This protein binds this small molecule.
Small molecule (SMILES): Oc1cccc(-c2ccccc2)c1O

Binding-site contacts:
Ligand atom CK5 contacts residue HIS240 of chain 3.A at 3.3 Å.
Ligand atom CK4 contacts residue HIS194 of chain 3.A at 3.8 Å.
Ligand atom CK4 contacts residue GLU260 of chain 3.A at 3.8 Å.
Ligand atom CK6 contacts residue ILE172 of chain 3.A at 3.9 Å (hydrophobic).
Ligand atom CK5 contacts residue ASN242 of chain 3.A at 3.5 Å.
Ligand atom CK9 contacts residue ILE174 of chain 3.A at 4.1 Å (hydrophobic).
Ligand atom CK6 contacts residue ASN242 of chain 3.A at 3.3 Å.
Ligand atom CK3 contacts residue GLU260 of chain 3.A at 3.5 Å.
Ligand atom CK5 contacts residue PHE186 of chain 3.A at 3.8 Å (hydrophobic).
Ligand atom CK1 contacts residue THR280 of chain 3.A at 4.0 Å.
Ligand atom CK4 contacts residue HIS240 of chain 3.A at 3.2 Å.
Ligand atom OK2 contacts residue HIS240 of chain 3.A at 4.0 Å.
Ligand atom CK5 contacts residue HIS194 of chain 3.A at 3.9 Å.
Ligand atom CK7 contacts residue TYR249 of chain 3.A at 3.4 Å (hydrophobic).
Ligand atom CK3 contacts residue TYR249 of chain 3.A at 3.0 Å (hydrophobic).
Ligand atom CK3 contacts residue HIS209 of chain 3.A at 4.0 Å.
Ligand atom CK6 contacts residue PHE186 of chain 3.A at 3.6 Å (hydrophobic).
Ligand atom OK2 contacts residue HIS209 of chain 3.A at 2.7 Å (h-bond).
Ligand atom CK5 contacts residue ASP243 of chain 3.A at 4.0 Å.
Ligand atom CK9 contacts residue PHE201 of chain 3.A at 3.8 Å (hydrophobic).
Ligand atom OK1 contacts residue HIS240 of chain 3.A at 3.5 Å (h-bond).
Ligand atom CK3 contacts residue HIS240 of chain 3.A at 3.5 Å.
Ligand atom CKA contacts residue HIS208 of chain 3.A at 3.6 Å.
Ligand atom CK4 contacts residue TYR249 of chain 3.A at 3.9 Å (hydrophobic).
Ligand atom OK2 contacts residue GLU260 of chain 3.A at 2.4 Å (salt-bridge).
Ligand atom CK2 contacts residue HIS240 of chain 3.A at 3.5 Å.
Ligand atom CK1 contacts residue PHE186 of chain 3.A at 3.5 Å (hydrophobic).
Ligand atom OK1 contacts residue GLU260 of chain 3.A at 3.1 Å (salt-bridge).
Ligand atom OK1 contacts residue ASP243 of chain 3.A at 3.6 Å (salt-bridge).
Ligand atom CK1 contacts residue HIS240 of chain 3.A at 3.5 Å.
Ligand atom CKB contacts residue TYR249 of chain 3.A at 4.1 Å (hydrophobic).
Ligand atom CK6 contacts residue HIS240 of chain 3.A at 3.3 Å.
Ligand atom OK2 contacts residue TYR249 of chain 3.A at 2.9 Å (h-bond).
Ligand atom CK9 contacts residue HIS209 of chain 3.A at 3.9 Å.
Ligand atom OK1 contacts residue HIS194 of chain 3.A at 3.3 Å.
Ligand atom CKC contacts residue TYR249 of chain 3.A at 3.2 Å (hydrophobic).
Ligand atom CK2 contacts residue TYR249 of chain 3.A at 3.3 Å (hydrophobic).
Ligand atom CK8 contacts residue HIS209 of chain 3.A at 3.8 Å.
Ligand atom CKA contacts residue PHE201 of chain 3.A at 3.9 Å (hydrophobic).
Ligand atom CKC contacts residue THR280 of chain 3.A at 3.9 Å.

Sequence of chain 3.A:
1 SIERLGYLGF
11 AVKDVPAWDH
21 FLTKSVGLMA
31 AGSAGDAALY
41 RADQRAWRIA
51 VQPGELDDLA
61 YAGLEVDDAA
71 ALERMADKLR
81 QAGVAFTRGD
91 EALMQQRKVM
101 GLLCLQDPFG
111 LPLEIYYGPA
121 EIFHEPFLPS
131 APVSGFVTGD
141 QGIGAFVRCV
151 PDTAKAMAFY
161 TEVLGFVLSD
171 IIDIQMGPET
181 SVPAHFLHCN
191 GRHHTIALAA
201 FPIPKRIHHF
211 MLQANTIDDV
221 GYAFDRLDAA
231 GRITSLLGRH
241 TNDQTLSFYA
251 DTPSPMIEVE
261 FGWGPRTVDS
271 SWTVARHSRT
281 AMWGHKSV